A protein and the small-molecule ligand that binds it are described below.
Small molecule (SMILES): O=C(O)CCC(=O)C(=O)O

Sequence of chain 1.C:
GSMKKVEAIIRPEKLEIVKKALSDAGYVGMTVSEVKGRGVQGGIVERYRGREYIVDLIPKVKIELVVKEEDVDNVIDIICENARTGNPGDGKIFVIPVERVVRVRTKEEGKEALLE

Binding-site contacts:
Ligand atom C1 contacts residue GLU52 of chain 1.C at 3.7 Å.
Ligand atom C1 contacts residue ILE54 of chain 1.C at 3.3 Å (hydrophobic).
Ligand atom C3 contacts residue TYR53 of chain 1.C at 3.4 Å (hydrophobic).
Ligand atom C5 contacts residue ASP56 of chain 1.C at 3.9 Å.
Ligand atom C3 contacts residue GLU52 of chain 1.C at 3.3 Å.
Ligand atom O2 contacts residue ASP56 of chain 1.C at 2.8 Å (salt-bridge).
Ligand atom C1 contacts residue VAL55 of chain 1.C at 3.8 Å (hydrophobic).
Ligand atom O3 contacts residue TYR53 of chain 1.C at 3.7 Å.
Ligand atom O5 contacts residue ASP56 of chain 1.C at 3.7 Å.
Ligand atom C1 contacts residue ASP56 of chain 1.C at 4.0 Å.
Ligand atom C2 contacts residue GLU52 of chain 1.C at 3.7 Å.
Ligand atom O1 contacts residue TYR53 of chain 1.C at 3.7 Å.
Ligand atom O1 contacts residue ILE54 of chain 1.C at 2.8 Å (h-bond).
Ligand atom C4 contacts residue GLU52 of chain 1.C at 4.0 Å.
Ligand atom O4 contacts residue TYR53 of chain 1.C at 3.8 Å.
Ligand atom C3 contacts residue ASP56 of chain 1.C at 4.0 Å.
Ligand atom O2 contacts residue TYR53 of chain 1.C at 3.6 Å.
Ligand atom O2 contacts residue VAL55 of chain 1.C at 3.0 Å (h-bond).
Ligand atom C5 contacts residue TYR53 of chain 1.C at 3.7 Å (hydrophobic).
Ligand atom C1 contacts residue TYR53 of chain 1.C at 3.6 Å (hydrophobic).
Ligand atom O1 contacts residue VAL55 of chain 1.C at 3.9 Å.
Ligand atom O2 contacts residue ILE54 of chain 1.C at 3.2 Å (h-bond).
Ligand atom O1 contacts residue GLU52 of chain 1.C at 3.4 Å (salt-bridge).
Ligand atom C2 contacts residue TYR53 of chain 1.C at 4.1 Å (hydrophobic).
Ligand atom O4 contacts residue ASP56 of chain 1.C at 2.7 Å (salt-bridge).
Ligand atom C2 contacts residue ASP56 of chain 1.C at 3.8 Å.
Ligand atom C2 contacts residue ILE54 of chain 1.C at 4.5 Å (hydrophobic).
Ligand atom C4 contacts residue TYR53 of chain 1.C at 3.7 Å (hydrophobic).